Binding-site contacts:
Ligand atom C36 contacts residue SER40 of chain 1.A at 3.7 Å.
Ligand atom C18 contacts residue THR75 of chain 1.A at 3.6 Å.
Ligand atom C20 contacts residue LEU7 of chain 1.A at 3.8 Å (hydrophobic).
Ligand atom C19 contacts residue GLY76 of chain 1.A at 3.5 Å.
Ligand atom C35 contacts residue SER40 of chain 1.A at 3.4 Å.
Ligand atom C21 contacts residue LEU57 of chain 1.A at 3.6 Å (hydrophobic).
Ligand atom C37 contacts residue LEU57 of chain 1.A at 3.8 Å (hydrophobic).
Ligand atom C29 contacts residue ASP55 of chain 1.A at 3.3 Å.
Ligand atom C19 contacts residue TYR72 of chain 1.A at 3.6 Å (hydrophobic).
Ligand atom C16 contacts residue LYS6 of chain 1.A at 3.8 Å.
Ligand atom C5 contacts residue TYR72 of chain 1.A at 3.8 Å (hydrophobic).
Ligand atom C6 contacts residue GLU38 of chain 1.A at 3.4 Å.
Ligand atom C34 contacts residue SER40 of chain 1.A at 3.9 Å.
Ligand atom C21 contacts residue LYS6 of chain 1.A at 3.5 Å.
Ligand atom C12 contacts residue SER40 of chain 1.A at 3.9 Å.
Ligand atom C5 contacts residue GLU38 of chain 1.A at 3.4 Å.
Ligand atom C36 contacts residue LEU57 of chain 1.A at 3.9 Å (hydrophobic).
Ligand atom C4 contacts residue GLN71 of chain 1.A at 3.7 Å.
Ligand atom O1 contacts residue GLU38 of chain 1.A at 2.6 Å (salt-bridge).
Ligand atom C16 contacts residue LEU57 of chain 1.A at 3.8 Å (hydrophobic).
Ligand atom C21 contacts residue LEU7 of chain 1.A at 3.5 Å (hydrophobic).
Ligand atom C16 contacts residue ASP55 of chain 1.A at 3.9 Å.
Ligand atom O2 contacts residue THR75 of chain 1.A at 3.6 Å.
Ligand atom C21 contacts residue ASP55 of chain 1.A at 3.7 Å.
Ligand atom C36 contacts residue ASP39 of chain 1.A at 3.9 Å.
Ligand atom C12 contacts residue ASP55 of chain 1.A at 3.6 Å.
Ligand atom C19 contacts residue VAL8 of chain 1.A at 3.8 Å (hydrophobic).
Ligand atom O1 contacts residue TYR72 of chain 1.A at 3.4 Å.
Ligand atom C20 contacts residue VAL8 of chain 1.A at 3.3 Å (hydrophobic).
Ligand atom N22 contacts residue ASP55 of chain 1.A at 2.8 Å (salt-bridge).
Ligand atom C14 contacts residue ASP55 of chain 1.A at 3.6 Å.
Ligand atom N13 contacts residue ASP55 of chain 1.A at 2.8 Å (salt-bridge).
Ligand atom C3 contacts residue THR75 of chain 1.A at 3.9 Å.
Ligand atom C20 contacts residue GLY76 of chain 1.A at 3.7 Å.
Ligand atom C28 contacts residue SER40 of chain 1.A at 3.6 Å.
Ligand atom C3 contacts residue GLN71 of chain 1.A at 3.7 Å.
Ligand atom C8 contacts residue THR75 of chain 1.A at 3.7 Å.
Ligand atom C20 contacts residue LYS6 of chain 1.A at 3.8 Å.
Ligand atom C17 contacts residue LYS6 of chain 1.A at 3.8 Å.
Ligand atom C37 contacts residue GLU38 of chain 1.A at 3.6 Å.

A small-molecule ligand and the protein it binds are described below.
Small molecule (SMILES): O=C1N[C@H](c2c(CNCc3ccc4ccn(Cc5ccccc5)c4c3)[nH]c3ccccc23)c2cc(O)ccc21

Sequence of chain 1.A:
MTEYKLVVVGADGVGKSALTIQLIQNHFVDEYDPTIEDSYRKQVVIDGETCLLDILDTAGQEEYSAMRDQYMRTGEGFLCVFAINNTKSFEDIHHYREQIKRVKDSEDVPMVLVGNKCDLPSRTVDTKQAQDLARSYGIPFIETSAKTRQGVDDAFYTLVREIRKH